This small molecule binds to this protein.
Small molecule (SMILES): O=C(O)[C@@H]1CCCN1

Binding-site contacts:
Ligand atom CD contacts residue LEU242 of chain 3.A at 4.3 Å (hydrophobic).
Ligand atom N contacts residue HIS243 of chain 3.A at 3.2 Å (h-bond).
Ligand atom N contacts residue GLU383 of chain 3.A at 3.6 Å (salt-bridge).
Ligand atom O contacts residue TRP88 of chain 2.A at 3.7 Å.
Ligand atom N contacts residue HIS361 of chain 3.A at 4.3 Å.
Ligand atom N contacts residue LEU1 of chain 3.C at 3.6 Å (h-bond).
Ligand atom C contacts residue HIS243 of chain 3.A at 3.9 Å.
Ligand atom CD contacts residue GLU383 of chain 3.A at 3.7 Å.
Ligand atom CA contacts residue GLU383 of chain 3.A at 3.5 Å.
Ligand atom CD contacts residue ARG404 of chain 3.A at 3.7 Å.
Ligand atom CA contacts residue HIS243 of chain 3.A at 3.9 Å.
Ligand atom CG contacts residue HIS350 of chain 3.A at 4.1 Å.
Ligand atom CG contacts residue ARG404 of chain 3.A at 3.4 Å.
Ligand atom CB contacts residue HIS350 of chain 3.A at 3.4 Å.
Ligand atom CB contacts residue HIS243 of chain 3.A at 4.1 Å.
Ligand atom CB contacts residue LEU1 of chain 3.C at 3.2 Å (hydrophobic).
Ligand atom C contacts residue TRP88 of chain 2.A at 4.2 Å (hydrophobic).
Ligand atom C contacts residue LEU1 of chain 3.C at 1.3 Å (hydrophobic).
Ligand atom O contacts residue LEU1 of chain 3.C at 2.3 Å (h-bond).
Ligand atom O contacts residue HIS361 of chain 3.A at 3.6 Å.
Ligand atom CD contacts residue ASP260 of chain 3.A at 3.9 Å.
Ligand atom CA contacts residue LEU1 of chain 3.C at 2.3 Å (hydrophobic).
Ligand atom CB contacts residue GLU383 of chain 3.A at 3.8 Å.
Ligand atom C contacts residue HIS361 of chain 3.A at 3.9 Å.
Ligand atom CD contacts residue HIS243 of chain 3.A at 3.1 Å.
Ligand atom CG contacts residue HIS243 of chain 3.A at 4.1 Å.
Ligand atom O contacts residue HIS243 of chain 3.A at 3.1 Å (h-bond).
Ligand atom CB contacts residue LEU242 of chain 3.A at 4.5 Å (hydrophobic).
Ligand atom CG contacts residue GLU383 of chain 3.A at 3.3 Å.

Sequence of chain 2.A:
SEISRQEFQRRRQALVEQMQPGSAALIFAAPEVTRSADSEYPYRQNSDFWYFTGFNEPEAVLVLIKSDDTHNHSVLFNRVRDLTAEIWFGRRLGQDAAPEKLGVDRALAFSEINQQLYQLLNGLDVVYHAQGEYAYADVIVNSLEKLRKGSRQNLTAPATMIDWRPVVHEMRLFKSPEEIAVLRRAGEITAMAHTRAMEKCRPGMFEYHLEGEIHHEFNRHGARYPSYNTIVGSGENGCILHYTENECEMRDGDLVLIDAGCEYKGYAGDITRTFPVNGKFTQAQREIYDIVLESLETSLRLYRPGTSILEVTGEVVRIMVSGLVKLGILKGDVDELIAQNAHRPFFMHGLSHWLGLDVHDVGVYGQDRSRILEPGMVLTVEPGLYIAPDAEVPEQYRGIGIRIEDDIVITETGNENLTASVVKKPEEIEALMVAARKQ

Sequence of chain 3.A:
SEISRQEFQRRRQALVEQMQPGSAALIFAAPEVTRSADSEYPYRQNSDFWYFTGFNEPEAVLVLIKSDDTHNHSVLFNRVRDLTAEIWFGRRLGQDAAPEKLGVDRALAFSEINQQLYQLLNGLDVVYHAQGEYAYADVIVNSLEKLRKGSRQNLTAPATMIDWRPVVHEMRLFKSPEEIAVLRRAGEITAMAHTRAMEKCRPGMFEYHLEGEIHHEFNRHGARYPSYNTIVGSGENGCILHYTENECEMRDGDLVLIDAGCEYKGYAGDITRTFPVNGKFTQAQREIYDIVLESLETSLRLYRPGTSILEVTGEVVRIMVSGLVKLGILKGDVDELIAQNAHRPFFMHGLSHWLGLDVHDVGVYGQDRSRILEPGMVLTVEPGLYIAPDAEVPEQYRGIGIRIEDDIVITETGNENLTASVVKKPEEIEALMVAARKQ